Sequence of chain 1.A:
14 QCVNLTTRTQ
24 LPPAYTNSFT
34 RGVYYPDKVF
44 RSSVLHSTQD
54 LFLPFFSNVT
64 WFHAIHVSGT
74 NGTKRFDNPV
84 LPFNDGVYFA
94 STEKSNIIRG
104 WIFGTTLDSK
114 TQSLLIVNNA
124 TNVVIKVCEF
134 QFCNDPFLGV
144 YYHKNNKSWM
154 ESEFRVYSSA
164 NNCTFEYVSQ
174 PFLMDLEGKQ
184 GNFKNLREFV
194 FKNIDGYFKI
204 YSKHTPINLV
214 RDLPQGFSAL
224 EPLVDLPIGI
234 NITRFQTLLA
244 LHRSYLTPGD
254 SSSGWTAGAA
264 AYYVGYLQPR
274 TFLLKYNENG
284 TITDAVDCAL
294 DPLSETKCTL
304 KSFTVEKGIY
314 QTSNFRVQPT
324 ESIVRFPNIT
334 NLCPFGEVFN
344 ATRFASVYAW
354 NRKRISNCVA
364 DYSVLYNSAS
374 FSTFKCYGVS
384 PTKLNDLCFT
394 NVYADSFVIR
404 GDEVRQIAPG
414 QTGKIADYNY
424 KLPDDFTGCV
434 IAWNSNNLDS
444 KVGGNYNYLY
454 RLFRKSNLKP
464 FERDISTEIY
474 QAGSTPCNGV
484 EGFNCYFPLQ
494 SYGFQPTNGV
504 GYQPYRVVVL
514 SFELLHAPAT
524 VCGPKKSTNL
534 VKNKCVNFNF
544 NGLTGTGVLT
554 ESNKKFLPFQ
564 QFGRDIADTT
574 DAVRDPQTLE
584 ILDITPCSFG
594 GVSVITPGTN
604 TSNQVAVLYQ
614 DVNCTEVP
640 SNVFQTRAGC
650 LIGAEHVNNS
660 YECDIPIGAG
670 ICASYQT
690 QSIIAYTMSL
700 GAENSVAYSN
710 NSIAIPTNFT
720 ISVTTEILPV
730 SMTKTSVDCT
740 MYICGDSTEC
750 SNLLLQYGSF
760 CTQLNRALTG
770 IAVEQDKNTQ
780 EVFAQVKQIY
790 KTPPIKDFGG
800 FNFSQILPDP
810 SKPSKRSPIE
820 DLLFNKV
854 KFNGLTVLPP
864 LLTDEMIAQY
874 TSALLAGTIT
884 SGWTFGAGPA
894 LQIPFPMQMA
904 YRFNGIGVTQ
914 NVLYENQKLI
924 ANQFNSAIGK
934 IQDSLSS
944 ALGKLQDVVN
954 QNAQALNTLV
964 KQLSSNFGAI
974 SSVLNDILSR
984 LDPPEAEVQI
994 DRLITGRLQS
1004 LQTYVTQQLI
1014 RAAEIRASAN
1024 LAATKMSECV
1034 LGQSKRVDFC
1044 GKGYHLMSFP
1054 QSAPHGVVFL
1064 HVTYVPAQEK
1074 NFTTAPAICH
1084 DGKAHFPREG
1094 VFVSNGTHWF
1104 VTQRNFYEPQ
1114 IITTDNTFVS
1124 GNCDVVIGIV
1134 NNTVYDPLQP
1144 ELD

This protein binds this small molecule.
Small molecule (SMILES): CC(=O)N[C@H]1[C@H](O[C@H]2[C@H](O)[C@@H](NC(C)=O)CO[C@@H]2CO)O[C@H](CO)[C@@H](O)[C@@H]1O

Binding-site contacts:
Ligand atom C7 contacts residue ASN165 of chain 1.A at 3.9 Å.
Ligand atom C2 contacts residue ASN165 of chain 1.A at 2.5 Å.
Ligand atom C7 contacts residue ASN164 of chain 1.A at 3.7 Å.
Ligand atom C1 contacts residue ASN165 of chain 1.A at 1.4 Å.
Ligand atom C3 contacts residue ASN165 of chain 1.A at 3.8 Å.
Ligand atom C4 contacts residue ASN165 of chain 1.A at 4.2 Å.
Ligand atom C8 contacts residue ASN164 of chain 1.A at 3.4 Å.
Ligand atom N2 contacts residue ASN165 of chain 1.A at 2.9 Å (h-bond).
Ligand atom C5 contacts residue ASN165 of chain 1.A at 3.6 Å.
Ligand atom O7 contacts residue ASN164 of chain 1.A at 3.6 Å.
Ligand atom O5 contacts residue ASN165 of chain 1.A at 2.4 Å (h-bond).
Ligand atom O7 contacts residue ASN165 of chain 1.A at 4.5 Å.